Binding-site contacts:
Ligand atom CG2 contacts residue VAL183 of chain 2.A at 3.8 Å (hydrophobic).
Ligand atom CG contacts residue GLU187 of chain 2.A at 3.4 Å.
Ligand atom P contacts residue LYS54 of chain 2.A at 3.6 Å.
Ligand atom CB contacts residue ASN180 of chain 2.A at 3.6 Å.
Ligand atom CG2 contacts residue ARG134 of chain 2.A at 3.8 Å.
Ligand atom CD contacts residue LEU227 of chain 2.A at 3.5 Å (hydrophobic).
Ligand atom O contacts residue ASN231 of chain 2.A at 3.0 Å (h-bond).
Ligand atom CD contacts residue VAL51 of chain 2.A at 3.6 Å (hydrophobic).
Ligand atom O3P contacts residue ARG134 of chain 2.A at 2.9 Å (salt-bridge).
Ligand atom P contacts residue ARG61 of chain 2.A at 3.8 Å.
Ligand atom O2P contacts residue LYS54 of chain 2.A at 2.7 Å (salt-bridge).
Ligand atom O2P contacts residue ARG61 of chain 2.A at 3.0 Å (salt-bridge).
Ligand atom CG contacts residue ASN47 of chain 2.A at 3.6 Å.
Ligand atom O1P contacts residue ARG134 of chain 2.A at 2.9 Å (salt-bridge).
Ligand atom CD contacts residue ASN55 of chain 2.A at 3.8 Å.
Ligand atom CG2 contacts residue ASN180 of chain 2.A at 3.7 Å.
Ligand atom O3P contacts residue TYR135 of chain 2.A at 2.7 Å (h-bond).
Ligand atom N contacts residue ASN180 of chain 2.A at 2.9 Å (h-bond).
Ligand atom OE2 contacts residue ASN55 of chain 2.A at 2.8 Å (h-bond).
Ligand atom O contacts residue LYS54 of chain 2.A at 3.4 Å (salt-bridge).
Ligand atom CB contacts residue ASN231 of chain 2.A at 3.4 Å.
Ligand atom CA contacts residue LEU179 of chain 2.A at 3.8 Å (hydrophobic).
Ligand atom CB contacts residue ASN180 of chain 2.A at 3.3 Å.
Ligand atom CD contacts residue LYS127 of chain 2.A at 3.5 Å.
Ligand atom C contacts residue LEU179 of chain 2.A at 3.6 Å (hydrophobic).
Ligand atom O3P contacts residue LYS54 of chain 2.A at 3.5 Å.
Ligand atom OE2 contacts residue GLY176 of chain 2.A at 3.8 Å.
Ligand atom N contacts residue ASN231 of chain 2.A at 2.9 Å (h-bond).
Ligand atom O contacts residue VAL183 of chain 2.A at 3.6 Å.
Ligand atom C contacts residue ASN231 of chain 2.A at 3.7 Å.
Ligand atom CA contacts residue ASN231 of chain 2.A at 3.5 Å.
Ligand atom N contacts residue LEU179 of chain 2.A at 3.5 Å.
Ligand atom O contacts residue LEU179 of chain 2.A at 3.7 Å.
Ligand atom OE2 contacts residue LYS127 of chain 2.A at 3.7 Å.
Ligand atom C contacts residue ASN180 of chain 2.A at 3.7 Å.
Ligand atom O1P contacts residue ARG61 of chain 2.A at 2.9 Å (salt-bridge).
Ligand atom CA contacts residue ASN180 of chain 2.A at 3.5 Å.
Ligand atom CD contacts residue GLU187 of chain 2.A at 3.0 Å.
Ligand atom OE1 contacts residue LYS127 of chain 2.A at 2.7 Å (salt-bridge).
Ligand atom O contacts residue LEU234 of chain 2.A at 3.5 Å.

A small-molecule ligand and the protein it binds are described below.
Small molecule (SMILES): C[C@@H](OP(=O)(O)O)[C@H](NC(=O)[C@H](CC(=O)O)NC(=O)[C@@H]1CCCN1C(=O)[C@H](CCCNC(N)=[NH2+])NC(=O)[C@@H](N)CC(=O)O)C(=O)N[C@@H](CCC(=O)O)C(=O)N1CCC[C@H]1C(=O)N[C@@H](CCC(=O)O)C(=O)N1CCC[C@H]1C=O

Sequence of chain 2.A:
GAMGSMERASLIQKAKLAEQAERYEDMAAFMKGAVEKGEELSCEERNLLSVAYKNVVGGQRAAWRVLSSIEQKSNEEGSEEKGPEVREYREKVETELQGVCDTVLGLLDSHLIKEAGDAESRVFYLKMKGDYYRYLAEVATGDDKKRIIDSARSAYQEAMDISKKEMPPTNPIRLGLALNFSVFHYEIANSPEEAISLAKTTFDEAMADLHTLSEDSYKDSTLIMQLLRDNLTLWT